Sequence of chain 1.B:
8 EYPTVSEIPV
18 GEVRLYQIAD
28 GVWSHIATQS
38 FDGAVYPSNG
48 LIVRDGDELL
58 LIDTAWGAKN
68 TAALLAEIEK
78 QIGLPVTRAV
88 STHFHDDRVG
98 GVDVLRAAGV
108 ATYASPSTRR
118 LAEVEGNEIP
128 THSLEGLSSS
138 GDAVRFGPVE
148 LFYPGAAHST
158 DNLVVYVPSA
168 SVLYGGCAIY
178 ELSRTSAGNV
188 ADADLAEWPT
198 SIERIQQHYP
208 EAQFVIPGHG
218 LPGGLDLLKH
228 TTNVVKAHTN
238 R

Binding-site contacts:
Ligand atom C09 contacts residue TYR43 of chain 1.B at 4.0 Å (hydrophobic).
Ligand atom O04 contacts residue ZN1 of chain 1.J at 3.0 Å.
Ligand atom O04 contacts residue ASN186 of chain 1.B at 3.0 Å (h-bond).
Ligand atom O01 contacts residue ASP94 of chain 1.B at 2.5 Å (salt-bridge).
Ligand atom C11 contacts residue PHE38 of chain 1.B at 3.6 Å (hydrophobic).
Ligand atom O04 contacts residue ZN1 of chain 1.K at 3.8 Å.
Ligand atom P02 contacts residue M3Q1 of chain 1.M at 3.5 Å.
Ligand atom C07 contacts residue M3Q1 of chain 1.M at 3.8 Å.
Ligand atom O01 contacts residue HIS90 of chain 1.B at 3.4 Å (h-bond).
Ligand atom N14 contacts residue ASN186 of chain 1.B at 3.4 Å (h-bond).
Ligand atom C05 contacts residue ASP94 of chain 1.B at 3.8 Å.
Ligand atom O01 contacts residue HIS155 of chain 1.B at 3.6 Å (h-bond).
Ligand atom C08 contacts residue M3Q1 of chain 1.M at 3.4 Å.
Ligand atom O01 contacts residue ZN1 of chain 1.J at 2.0 Å.
Ligand atom P02 contacts residue HIS92 of chain 1.B at 4.0 Å.
Ligand atom C07 contacts residue TRP63 of chain 1.B at 3.4 Å (hydrophobic).
Ligand atom C12 contacts residue PHE38 of chain 1.B at 3.5 Å (hydrophobic).
Ligand atom C09 contacts residue PHE38 of chain 1.B at 3.8 Å (hydrophobic).
Ligand atom P02 contacts residue ZN1 of chain 1.J at 2.9 Å.
Ligand atom O01 contacts residue ZN1 of chain 1.K at 3.4 Å.
Ligand atom O01 contacts residue HIS92 of chain 1.B at 3.2 Å (h-bond).
Ligand atom C08 contacts residue TRP63 of chain 1.B at 3.7 Å (hydrophobic).
Ligand atom O03 contacts residue ZN1 of chain 1.K at 2.1 Å.
Ligand atom P02 contacts residue HIS155 of chain 1.B at 3.9 Å.
Ligand atom C13 contacts residue ASN186 of chain 1.B at 3.4 Å.
Ligand atom C13 contacts residue PHE38 of chain 1.B at 3.9 Å (hydrophobic).
Ligand atom O03 contacts residue ZN1 of chain 1.J at 4.0 Å.
Ligand atom O04 contacts residue HIS155 of chain 1.B at 3.1 Å.
Ligand atom C10 contacts residue M3Q1 of chain 1.M at 3.7 Å.
Ligand atom P02 contacts residue ASP94 of chain 1.B at 3.4 Å.
Ligand atom C10 contacts residue PHE38 of chain 1.B at 3.6 Å (hydrophobic).
Ligand atom O03 contacts residue ASP94 of chain 1.B at 2.9 Å (salt-bridge).
Ligand atom O03 contacts residue M3Q1 of chain 1.M at 3.2 Å (h-bond).
Ligand atom O04 contacts residue M3Q1 of chain 1.M at 2.7 Å (h-bond).
Ligand atom C12 contacts residue ASN186 of chain 1.B at 3.9 Å.
Ligand atom P02 contacts residue ZN1 of chain 1.K at 3.0 Å.
Ligand atom O04 contacts residue HIS92 of chain 1.B at 3.8 Å.
Ligand atom O03 contacts residue HIS216 of chain 1.B at 3.4 Å (h-bond).
Ligand atom C08 contacts residue TYR43 of chain 1.B at 4.0 Å (hydrophobic).
Ligand atom C09 contacts residue M3Q1 of chain 1.M at 3.2 Å.

A small-molecule ligand and the protein it binds are described below.
Small molecule (SMILES): O=P(O)(O)Cc1cccc2cccnc12